Binding-site contacts:
Ligand atom O7 contacts residue ASN387 of chain 1.A at 3.3 Å (h-bond).
Ligand atom O3 contacts residue NAG1 of chain 1.NA at 3.0 Å (h-bond).
Ligand atom N2 contacts residue SER389 of chain 1.A at 4.5 Å.
Ligand atom N2 contacts residue ASN387 of chain 1.A at 2.9 Å (h-bond).
Ligand atom C8 contacts residue NAG1 of chain 1.NA at 3.6 Å.
Ligand atom N2 contacts residue NAG1 of chain 1.NA at 3.4 Å (h-bond).
Ligand atom O5 contacts residue ASN387 of chain 1.A at 2.4 Å (h-bond).
Ligand atom C3 contacts residue NAG1 of chain 1.NA at 3.9 Å.
Ligand atom C3 contacts residue ASN387 of chain 1.A at 3.7 Å.
Ligand atom C2 contacts residue NAG1 of chain 1.NA at 4.2 Å.
Ligand atom C2 contacts residue SER389 of chain 1.A at 4.5 Å.
Ligand atom C4 contacts residue ASN387 of chain 1.A at 4.2 Å.
Ligand atom C8 contacts residue ASN387 of chain 1.A at 3.9 Å.
Ligand atom O7 contacts residue NAG1 of chain 1.NA at 4.5 Å.
Ligand atom C7 contacts residue NAG1 of chain 1.NA at 3.7 Å.
Ligand atom C1 contacts residue SER389 of chain 1.A at 3.5 Å.
Ligand atom C8 contacts residue THR373 of chain 1.A at 4.3 Å.
Ligand atom C1 contacts residue ASN387 of chain 1.A at 1.5 Å.
Ligand atom O5 contacts residue SER389 of chain 1.A at 4.1 Å.
Ligand atom C7 contacts residue ASN387 of chain 1.A at 3.2 Å.
Ligand atom C5 contacts residue SER389 of chain 1.A at 4.4 Å.
Ligand atom C8 contacts residue THR374 of chain 1.A at 4.2 Å.
Ligand atom C5 contacts residue ASN387 of chain 1.A at 3.7 Å.
Ligand atom C2 contacts residue ASN387 of chain 1.A at 2.5 Å.

Sequence of chain 1.A:
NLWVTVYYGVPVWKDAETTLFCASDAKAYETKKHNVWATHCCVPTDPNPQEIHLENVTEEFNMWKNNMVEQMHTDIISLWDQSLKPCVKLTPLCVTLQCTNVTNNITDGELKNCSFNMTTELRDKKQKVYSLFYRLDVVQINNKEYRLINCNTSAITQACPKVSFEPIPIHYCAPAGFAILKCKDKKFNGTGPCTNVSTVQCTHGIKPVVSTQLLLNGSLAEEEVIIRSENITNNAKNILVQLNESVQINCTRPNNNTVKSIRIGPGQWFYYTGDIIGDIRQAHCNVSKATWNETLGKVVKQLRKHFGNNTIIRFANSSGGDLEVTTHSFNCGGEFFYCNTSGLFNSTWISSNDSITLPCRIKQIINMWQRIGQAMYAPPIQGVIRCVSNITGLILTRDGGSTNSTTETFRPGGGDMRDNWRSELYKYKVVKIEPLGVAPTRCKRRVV

A small-molecule ligand and the protein it binds are described below.
Small molecule (SMILES): CC(=O)N[C@@H]1[C@@H](O)[C@H](O)[C@@H](CO)O[C@H]1O